A protein and the small-molecule ligand that binds it are described below.
Small molecule (SMILES): CC(=O)N[C@H]1[C@H](O[C@H]2[C@H](O)[C@@H](NC(C)=O)CO[C@@H]2CO)O[C@H](CO)[C@@H](O)[C@@H]1O

Binding-site contacts:
Ligand atom C5 contacts residue ASN129 of chain 1.D at 4.0 Å.
Ligand atom C3 contacts residue ASN210 of chain 1.D at 3.8 Å.
Ligand atom C4 contacts residue ASN210 of chain 1.D at 4.3 Å.
Ligand atom O5 contacts residue ASN210 of chain 1.D at 2.4 Å (h-bond).
Ligand atom O5 contacts residue ASN129 of chain 1.D at 4.1 Å.
Ligand atom C1 contacts residue ASN210 of chain 1.D at 1.4 Å.
Ligand atom O6 contacts residue ASN129 of chain 1.D at 3.5 Å (h-bond).
Ligand atom C5 contacts residue ASN210 of chain 1.D at 3.7 Å.
Ligand atom C6 contacts residue ASN129 of chain 1.D at 3.0 Å.
Ligand atom C2 contacts residue ASN210 of chain 1.D at 2.5 Å.
Ligand atom C7 contacts residue ASN210 of chain 1.D at 4.2 Å.
Ligand atom N2 contacts residue ASN210 of chain 1.D at 2.9 Å (h-bond).
Ligand atom C8 contacts residue GLN174 of chain 1.D at 3.2 Å.

Sequence of chain 1.D:
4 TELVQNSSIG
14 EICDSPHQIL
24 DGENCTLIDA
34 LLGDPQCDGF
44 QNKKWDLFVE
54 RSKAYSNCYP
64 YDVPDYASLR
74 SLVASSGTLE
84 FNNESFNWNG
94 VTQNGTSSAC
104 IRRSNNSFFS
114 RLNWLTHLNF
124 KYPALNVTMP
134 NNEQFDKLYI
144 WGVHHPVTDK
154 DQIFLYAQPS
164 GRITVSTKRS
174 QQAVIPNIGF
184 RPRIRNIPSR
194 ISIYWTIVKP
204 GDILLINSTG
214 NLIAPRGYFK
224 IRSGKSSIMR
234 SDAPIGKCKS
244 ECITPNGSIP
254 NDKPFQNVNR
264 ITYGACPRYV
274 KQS